This small molecule binds to this protein.
Small molecule (SMILES): C=CC1=C(C)/C(=C/c2[nH]c(/C=C3\N=C(/C=C4\NC(=O)C(C)=C4C=C)C(C)=C3CCC(=O)O)c(CCC(=O)O)c2C)NC1=O

Binding-site contacts:
Ligand atom NA contacts residue ASP87 of chain 1.A at 2.7 Å (salt-bridge).
Ligand atom CHD contacts residue CYS84 of chain 1.A at 3.6 Å (hydrophobic).
Ligand atom C3B contacts residue TYR90 of chain 1.A at 3.7 Å (hydrophobic).
Ligand atom OC contacts residue ASN73 of chain 1.A at 3.4 Å (h-bond).
Ligand atom C4A contacts residue ASP87 of chain 1.A at 3.6 Å.
Ligand atom OC contacts residue THR66 of chain 1.A at 3.6 Å.
Ligand atom OC contacts residue SER75 of chain 1.A at 3.2 Å (h-bond).
Ligand atom O1D contacts residue ARG57 of chain 1.D at 2.8 Å (salt-bridge).
Ligand atom OC contacts residue TYR74 of chain 1.A at 3.2 Å.
Ligand atom C1C contacts residue SER75 of chain 1.A at 3.5 Å.
Ligand atom C3B contacts residue SER76 of chain 1.D at 3.6 Å.
Ligand atom C1C contacts residue TRP128 of chain 1.A at 3.6 Å (hydrophobic).
Ligand atom CAD contacts residue PRO72 of chain 1.A at 3.5 Å (hydrophobic).
Ligand atom C1A contacts residue ARG86 of chain 1.A at 3.2 Å.
Ligand atom O2D contacts residue ARG57 of chain 1.D at 3.2 Å.
Ligand atom C4A contacts residue ARG86 of chain 1.A at 3.2 Å.
Ligand atom ND contacts residue ASP87 of chain 1.A at 2.8 Å (salt-bridge).
Ligand atom C2C contacts residue CYS84 of chain 1.A at 3.6 Å (hydrophobic).
Ligand atom CBC contacts residue TYR129 of chain 1.A at 3.4 Å (hydrophobic).
Ligand atom NA contacts residue ARG86 of chain 1.A at 2.9 Å (salt-bridge).
Ligand atom CMD contacts residue ASN73 of chain 1.A at 3.4 Å.
Ligand atom CHB contacts residue ASP87 of chain 1.A at 3.6 Å.
Ligand atom O2A contacts residue ARG86 of chain 1.A at 2.7 Å (salt-bridge).
Ligand atom CBC contacts residue CYS84 of chain 1.A at 2.6 Å (hydrophobic).
Ligand atom CMA contacts residue ILE118 of chain 1.A at 3.6 Å (hydrophobic).
Ligand atom O2A contacts residue ILE67 of chain 1.D at 3.6 Å.
Ligand atom CHD contacts residue TYR129 of chain 1.A at 3.6 Å (hydrophobic).
Ligand atom NC contacts residue ASN73 of chain 1.A at 3.1 Å (h-bond).
Ligand atom CMD contacts residue PRO72 of chain 1.A at 3.6 Å (hydrophobic).
Ligand atom C1C contacts residue ASN73 of chain 1.A at 3.6 Å.
Ligand atom C4C contacts residue CYS84 of chain 1.A at 3.5 Å (hydrophobic).
Ligand atom CMC contacts residue VAL59 of chain 1.A at 3.6 Å (hydrophobic).
Ligand atom CMD contacts residue TYR74 of chain 1.A at 3.6 Å (hydrophobic).
Ligand atom CMD contacts residue GLY80 of chain 1.A at 3.6 Å.
Ligand atom OB contacts residue THR75 of chain 1.D at 3.1 Å (h-bond).
Ligand atom CAC contacts residue CYS84 of chain 1.A at 1.8 Å (hydrophobic).
Ligand atom C3C contacts residue CYS84 of chain 1.A at 3.0 Å (hydrophobic).
Ligand atom O1A contacts residue LYS83 of chain 1.A at 2.9 Å (salt-bridge).
Ligand atom O1D contacts residue PHE122 of chain 1.A at 3.6 Å.
Ligand atom C2C contacts residue TRP128 of chain 1.A at 3.5 Å (hydrophobic).

Sequence of chain 1.A:
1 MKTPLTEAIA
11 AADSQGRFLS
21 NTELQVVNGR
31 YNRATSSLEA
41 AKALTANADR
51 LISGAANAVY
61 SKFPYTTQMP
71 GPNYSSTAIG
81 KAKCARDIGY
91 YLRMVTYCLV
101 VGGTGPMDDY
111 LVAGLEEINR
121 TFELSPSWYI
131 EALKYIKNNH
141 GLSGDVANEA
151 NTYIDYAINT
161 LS

Sequence of chain 1.D:
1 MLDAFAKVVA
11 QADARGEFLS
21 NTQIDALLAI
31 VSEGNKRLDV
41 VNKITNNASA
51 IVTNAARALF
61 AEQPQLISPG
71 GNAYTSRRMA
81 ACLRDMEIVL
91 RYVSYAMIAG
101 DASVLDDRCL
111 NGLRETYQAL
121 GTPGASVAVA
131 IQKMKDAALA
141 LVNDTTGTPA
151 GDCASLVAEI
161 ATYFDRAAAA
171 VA